Binding-site contacts:
Ligand atom C7 contacts residue HIS159 of chain 1.E at 4.2 Å.
Ligand atom C1 contacts residue HIS159 of chain 1.E at 3.4 Å.
Ligand atom C6 contacts residue ASN161 of chain 1.E at 4.3 Å.
Ligand atom C5 contacts residue ASN161 of chain 1.E at 3.6 Å.
Ligand atom O5 contacts residue ASN161 of chain 1.E at 2.3 Å (h-bond).
Ligand atom C3 contacts residue ASN161 of chain 1.E at 3.8 Å.
Ligand atom C7 contacts residue ASN161 of chain 1.E at 3.4 Å.
Ligand atom N2 contacts residue HIS159 of chain 1.E at 3.6 Å.
Ligand atom O7 contacts residue ASN161 of chain 1.E at 3.3 Å (h-bond).
Ligand atom C1 contacts residue ASN161 of chain 1.E at 1.4 Å.
Ligand atom C8 contacts residue HIS159 of chain 1.E at 4.4 Å.
Ligand atom C2 contacts residue HIS159 of chain 1.E at 4.1 Å.
Ligand atom N2 contacts residue ASN161 of chain 1.E at 3.0 Å (h-bond).
Ligand atom O6 contacts residue ASN161 of chain 1.E at 4.1 Å.
Ligand atom C4 contacts residue ASN161 of chain 1.E at 4.2 Å.
Ligand atom C2 contacts residue ASN161 of chain 1.E at 2.5 Å.

The protein below binds the small molecule below.
Small molecule (SMILES): CC(=O)N[C@@H]1[C@@H](O)[C@H](O)[C@@H](CO)O[C@H]1O

Sequence of chain 1.E:
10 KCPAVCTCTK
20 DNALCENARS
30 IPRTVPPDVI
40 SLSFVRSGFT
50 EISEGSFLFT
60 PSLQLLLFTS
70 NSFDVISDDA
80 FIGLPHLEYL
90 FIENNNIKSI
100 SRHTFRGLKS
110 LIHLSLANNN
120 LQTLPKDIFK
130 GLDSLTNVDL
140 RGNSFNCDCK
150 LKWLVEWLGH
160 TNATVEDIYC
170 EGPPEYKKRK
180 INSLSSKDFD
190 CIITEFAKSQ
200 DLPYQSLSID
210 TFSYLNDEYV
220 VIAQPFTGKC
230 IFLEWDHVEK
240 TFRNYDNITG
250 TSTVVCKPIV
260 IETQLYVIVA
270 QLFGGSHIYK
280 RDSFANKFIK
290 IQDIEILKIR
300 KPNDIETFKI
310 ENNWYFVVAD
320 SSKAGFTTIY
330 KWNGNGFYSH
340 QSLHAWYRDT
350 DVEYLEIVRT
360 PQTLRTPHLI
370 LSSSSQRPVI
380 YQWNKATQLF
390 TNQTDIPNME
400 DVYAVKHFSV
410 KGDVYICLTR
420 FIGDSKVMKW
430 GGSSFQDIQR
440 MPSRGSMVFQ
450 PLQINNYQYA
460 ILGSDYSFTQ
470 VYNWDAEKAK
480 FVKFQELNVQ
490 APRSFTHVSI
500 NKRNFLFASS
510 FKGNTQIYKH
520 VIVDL